Binding-site contacts:
Ligand atom O33 contacts residue LEU96 of chain 1.A at 3.7 Å.
Ligand atom N27 contacts residue THR98 of chain 1.A at 3.6 Å.
Ligand atom C11 contacts residue LEU152 of chain 1.A at 3.8 Å (hydrophobic).
Ligand atom C18 contacts residue ALA51 of chain 1.A at 3.7 Å (hydrophobic).
Ligand atom C9 contacts residue ALA51 of chain 1.A at 3.5 Å (hydrophobic).
Ligand atom C5 contacts residue ASP163 of chain 1.A at 3.8 Å.
Ligand atom C16 contacts residue THR98 of chain 1.A at 3.7 Å.
Ligand atom C1 contacts residue PHE164 of chain 1.A at 3.5 Å (hydrophobic).
Ligand atom C1 contacts residue ASP163 of chain 1.A at 3.5 Å.
Ligand atom C5 contacts residue PHE164 of chain 1.A at 3.5 Å (hydrophobic).
Ligand atom N29 contacts residue VAL34 of chain 1.A at 3.7 Å.
Ligand atom C9 contacts residue MET101 of chain 1.A at 3.6 Å (hydrophobic).
Ligand atom CL1 contacts residue LEU96 of chain 1.A at 3.2 Å.
Ligand atom S34 contacts residue CYS83 of chain 1.A at 3.4 Å (h-bond).
Ligand atom C16 contacts residue LYS53 of chain 1.A at 3.7 Å.
Ligand atom N28 contacts residue MET101 of chain 1.A at 2.9 Å (h-bond).
Ligand atom C2 contacts residue THR162 of chain 1.A at 3.6 Å.
Ligand atom C8 contacts residue ARG84 of chain 1.A at 3.7 Å.
Ligand atom C22 contacts residue GLY104 of chain 1.A at 3.6 Å.
Ligand atom N26 contacts residue MET101 of chain 1.A at 2.9 Å (h-bond).
Ligand atom C23 contacts residue MET101 of chain 1.A at 3.5 Å (hydrophobic).
Ligand atom N26 contacts residue LEU152 of chain 1.A at 3.6 Å.
Ligand atom N27 contacts residue LEU152 of chain 1.A at 3.3 Å.
Ligand atom C7 contacts residue THR98 of chain 1.A at 3.7 Å.
Ligand atom N27 contacts residue ALA51 of chain 1.A at 3.4 Å.
Ligand atom C4 contacts residue ASP163 of chain 1.A at 3.3 Å.
Ligand atom CL1 contacts residue THR98 of chain 1.A at 3.6 Å.
Ligand atom C8 contacts residue LEU85 of chain 1.A at 3.7 Å (hydrophobic).
Ligand atom C6 contacts residue THR162 of chain 1.A at 3.6 Å.
Ligand atom C9 contacts residue GLN99 of chain 1.A at 3.4 Å.
Ligand atom C4 contacts residue THR162 of chain 1.A at 3.4 Å.
Ligand atom C3 contacts residue LEU96 of chain 1.A at 3.6 Å (hydrophobic).
Ligand atom C9 contacts residue LEU152 of chain 1.A at 3.4 Å (hydrophobic).
Ligand atom C10 contacts residue THR162 of chain 1.A at 3.6 Å.
Ligand atom C6 contacts residue THR98 of chain 1.A at 3.8 Å.
Ligand atom CL1 contacts residue LYS53 of chain 1.A at 3.6 Å.
Ligand atom C18 contacts residue LEU152 of chain 1.A at 3.5 Å (hydrophobic).
Ligand atom C8 contacts residue THR98 of chain 1.A at 3.4 Å.
Ligand atom S34 contacts residue PHE164 of chain 1.A at 3.4 Å.
Ligand atom C3 contacts residue ASP163 of chain 1.A at 3.7 Å.

A small-molecule ligand and the protein it binds are described below.
Small molecule (SMILES): O=C(NCCO)C1=Cc2c(ncnc2Nc2ccc(Oc3cccc4sccc34)c(Cl)c2)NCC1

Sequence of chain 1.A:
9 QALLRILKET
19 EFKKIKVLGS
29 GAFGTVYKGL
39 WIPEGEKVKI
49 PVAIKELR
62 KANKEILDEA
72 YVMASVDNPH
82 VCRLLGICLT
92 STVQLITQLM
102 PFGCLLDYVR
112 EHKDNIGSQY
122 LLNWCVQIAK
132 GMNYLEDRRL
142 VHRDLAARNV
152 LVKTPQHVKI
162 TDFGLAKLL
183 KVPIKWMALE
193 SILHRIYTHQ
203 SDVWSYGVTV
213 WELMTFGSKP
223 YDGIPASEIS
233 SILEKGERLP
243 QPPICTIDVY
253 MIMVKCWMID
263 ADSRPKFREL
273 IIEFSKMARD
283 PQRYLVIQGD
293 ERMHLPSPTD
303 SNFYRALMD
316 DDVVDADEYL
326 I